The protein below binds the small molecule below.
Small molecule (SMILES): COc1c(Cl)ccc(Cl)c1C(=O)O

Binding-site contacts:
Ligand atom C3 contacts residue LEU202 of chain 1.A at 3.6 Å (hydrophobic).
Ligand atom C4 contacts residue LEU202 of chain 1.A at 4.5 Å (hydrophobic).
Ligand atom C1 contacts residue TRP285 of chain 1.A at 3.6 Å (hydrophobic).
Ligand atom CL2 contacts residue LEU282 of chain 1.A at 3.9 Å.
Ligand atom O1 contacts residue LEU290 of chain 1.A at 4.4 Å.
Ligand atom CL2 contacts residue LEU202 of chain 1.A at 4.4 Å.
Ligand atom O1 contacts residue TRP285 of chain 1.A at 3.1 Å (h-bond).
Ligand atom C8 contacts residue ASN230 of chain 1.A at 3.8 Å.
Ligand atom C2 contacts residue TRP285 of chain 1.A at 3.3 Å (hydrophobic).
Ligand atom O2 contacts residue GLY249 of chain 1.A at 3.6 Å.
Ligand atom CL2 contacts residue PHE206 of chain 1.A at 4.3 Å.
Ligand atom C6 contacts residue ILE232 of chain 1.A at 3.8 Å (hydrophobic).
Ligand atom O2 contacts residue ILE232 of chain 1.A at 4.4 Å.
Ligand atom C5 contacts residue TRP285 of chain 1.A at 4.1 Å (hydrophobic).
Ligand atom CL2 contacts residue TRP285 of chain 1.A at 3.4 Å.
Ligand atom C8 contacts residue LEU158 of chain 1.A at 4.1 Å (hydrophobic).
Ligand atom C2 contacts residue LEU202 of chain 1.A at 4.5 Å (hydrophobic).
Ligand atom C4 contacts residue ILE232 of chain 1.A at 3.9 Å (hydrophobic).
Ligand atom O1 contacts residue HIS251 of chain 1.A at 3.4 Å (h-bond).
Ligand atom C2 contacts residue ILE232 of chain 1.A at 4.0 Å (hydrophobic).
Ligand atom CL1 contacts residue LEU158 of chain 1.A at 4.1 Å.
Ligand atom O3 contacts residue HIS251 of chain 1.A at 3.9 Å.
Ligand atom C7 contacts residue TRP285 of chain 1.A at 3.9 Å (hydrophobic).
Ligand atom C7 contacts residue ASN230 of chain 1.A at 3.5 Å.
Ligand atom CL1 contacts residue ILE232 of chain 1.A at 3.7 Å.
Ligand atom O3 contacts residue ILE232 of chain 1.A at 4.3 Å.
Ligand atom C4 contacts residue TRP285 of chain 1.A at 3.9 Å (hydrophobic).
Ligand atom C7 contacts residue HIS251 of chain 1.A at 3.4 Å.
Ligand atom O3 contacts residue LEU158 of chain 1.A at 4.2 Å.
Ligand atom C1 contacts residue ASN230 of chain 1.A at 3.9 Å.
Ligand atom C3 contacts residue TRP285 of chain 1.A at 3.8 Å (hydrophobic).
Ligand atom C8 contacts residue HIS251 of chain 1.A at 3.9 Å.
Ligand atom C1 contacts residue ILE232 of chain 1.A at 4.0 Å (hydrophobic).
Ligand atom C6 contacts residue ASN230 of chain 1.A at 3.5 Å.
Ligand atom O2 contacts residue HIS251 of chain 1.A at 3.0 Å (h-bond).
Ligand atom C6 contacts residue TRP285 of chain 1.A at 4.3 Å (hydrophobic).
Ligand atom O2 contacts residue ASN230 of chain 1.A at 2.7 Å (h-bond).
Ligand atom O3 contacts residue ASN230 of chain 1.A at 2.7 Å (h-bond).
Ligand atom C3 contacts residue ILE232 of chain 1.A at 4.0 Å (hydrophobic).
Ligand atom C5 contacts residue ILE232 of chain 1.A at 3.5 Å (hydrophobic).

Sequence of chain 1.A:
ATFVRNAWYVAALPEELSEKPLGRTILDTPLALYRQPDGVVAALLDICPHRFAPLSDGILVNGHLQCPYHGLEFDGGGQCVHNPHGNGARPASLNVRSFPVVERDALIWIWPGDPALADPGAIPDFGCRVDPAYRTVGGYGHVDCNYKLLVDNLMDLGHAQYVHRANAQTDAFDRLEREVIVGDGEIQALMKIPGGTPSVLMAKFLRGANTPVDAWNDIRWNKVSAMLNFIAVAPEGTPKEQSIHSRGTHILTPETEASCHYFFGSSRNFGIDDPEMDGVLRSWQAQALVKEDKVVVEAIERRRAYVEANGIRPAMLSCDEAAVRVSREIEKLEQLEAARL